Sequence of chain 1.A:
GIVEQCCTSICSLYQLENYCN

Sequence of chain 1.B:
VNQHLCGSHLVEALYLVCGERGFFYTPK

This protein binds this small molecule.
Small molecule (SMILES): COC(=O)c1ccc(O)cc1

Binding-site contacts:
Ligand atom C6 contacts residue ALA14 of chain 1.B at 4.3 Å (hydrophobic).
Ligand atom O2 contacts residue ALA14 of chain 1.B at 4.3 Å.
Ligand atom C contacts residue HIS10 of chain 1.B at 4.3 Å.
Ligand atom O4 contacts residue CYS6 of chain 1.A at 2.5 Å (h-bond).
Ligand atom C2 contacts residue HIS10 of chain 1.B at 4.1 Å.
Ligand atom C3 contacts residue LEU11 of chain 1.B at 3.5 Å (hydrophobic).
Ligand atom C5 contacts residue LEU16 of chain 1.A at 4.3 Å (hydrophobic).
Ligand atom C2 contacts residue LEU11 of chain 1.B at 4.1 Å (hydrophobic).
Ligand atom O1 contacts residue HIS10 of chain 1.B at 3.5 Å.
Ligand atom O4 contacts residue ILE10 of chain 1.A at 3.9 Å.
Ligand atom C6 contacts residue CYS11 of chain 1.A at 4.5 Å (hydrophobic).
Ligand atom O4 contacts residue SER9 of chain 1.A at 3.8 Å.
Ligand atom C4 contacts residue LEU11 of chain 1.B at 3.9 Å (hydrophobic).
Ligand atom C1 contacts residue ALA14 of chain 1.B at 4.3 Å (hydrophobic).
Ligand atom C5 contacts residue CYS11 of chain 1.A at 3.6 Å (hydrophobic).
Ligand atom C contacts residue ALA14 of chain 1.B at 4.3 Å (hydrophobic).
Ligand atom O4 contacts residue LEU11 of chain 1.B at 4.1 Å.
Ligand atom C4 contacts residue CYS11 of chain 1.A at 4.0 Å (hydrophobic).
Ligand atom C3 contacts residue CYS6 of chain 1.A at 3.4 Å (hydrophobic).
Ligand atom O4 contacts residue CYS11 of chain 1.A at 3.1 Å (h-bond).
Ligand atom C4 contacts residue CYS6 of chain 1.A at 3.4 Å (hydrophobic).